Binding-site contacts:
Ligand atom O7 contacts residue PRO182 of chain 1.R at 3.6 Å.
Ligand atom C5 contacts residue ASN232 of chain 1.R at 3.7 Å.
Ligand atom C5 contacts residue GLU181 of chain 1.R at 4.3 Å.
Ligand atom C2 contacts residue ASN232 of chain 1.R at 2.4 Å.
Ligand atom C7 contacts residue ASN232 of chain 1.R at 3.5 Å.
Ligand atom C1 contacts residue SER415 of chain 1.R at 4.0 Å.
Ligand atom O4 contacts residue VAL414 of chain 1.R at 3.9 Å.
Ligand atom C3 contacts residue ASN232 of chain 1.R at 3.8 Å.
Ligand atom C1 contacts residue VAL414 of chain 1.R at 4.2 Å (hydrophobic).
Ligand atom O6 contacts residue GLU181 of chain 1.R at 3.7 Å.
Ligand atom O7 contacts residue ASN232 of chain 1.R at 3.9 Å.
Ligand atom C6 contacts residue NAG1 of chain 1.PB at 3.6 Å.
Ligand atom O6 contacts residue VAL414 of chain 1.R at 4.5 Å.
Ligand atom O5 contacts residue VAL414 of chain 1.R at 4.3 Å.
Ligand atom O6 contacts residue SER179 of chain 1.R at 4.5 Å.
Ligand atom C6 contacts residue GLU181 of chain 1.R at 3.4 Å.
Ligand atom C1 contacts residue NAG1 of chain 1.PB at 4.1 Å.
Ligand atom O5 contacts residue NAG1 of chain 1.PB at 3.4 Å.
Ligand atom O7 contacts residue ASN346 of chain 1.R at 4.3 Å.
Ligand atom O5 contacts residue ASN232 of chain 1.R at 2.4 Å (h-bond).
Ligand atom N2 contacts residue ASN232 of chain 1.R at 2.8 Å (h-bond).
Ligand atom C5 contacts residue NAG1 of chain 1.PB at 3.8 Å.
Ligand atom C4 contacts residue ASN232 of chain 1.R at 4.2 Å.
Ligand atom C4 contacts residue VAL414 of chain 1.R at 4.0 Å (hydrophobic).
Ligand atom C1 contacts residue ASN232 of chain 1.R at 1.4 Å.
Ligand atom C2 contacts residue SER415 of chain 1.R at 3.8 Å.
Ligand atom C8 contacts residue PHE345 of chain 1.R at 4.3 Å (hydrophobic).
Ligand atom C7 contacts residue SER415 of chain 1.R at 4.2 Å.
Ligand atom O7 contacts residue VAL224 of chain 1.R at 4.2 Å.
Ligand atom C8 contacts residue SER415 of chain 1.R at 4.2 Å.
Ligand atom C8 contacts residue LEU231 of chain 1.R at 3.8 Å (hydrophobic).
Ligand atom C8 contacts residue ASN346 of chain 1.R at 3.3 Å.
Ligand atom N2 contacts residue SER415 of chain 1.R at 3.2 Å (h-bond).
Ligand atom C5 contacts residue VAL414 of chain 1.R at 3.6 Å (hydrophobic).
Ligand atom C3 contacts residue SER415 of chain 1.R at 3.9 Å.
Ligand atom O3 contacts residue CYS413 of chain 1.R at 4.1 Å.
Ligand atom C7 contacts residue ASN346 of chain 1.R at 4.0 Å.
Ligand atom C3 contacts residue VAL414 of chain 1.R at 3.9 Å (hydrophobic).
Ligand atom O6 contacts residue NAG1 of chain 1.PB at 4.2 Å.

A small-molecule ligand and the protein it binds are described below.
Small molecule (SMILES): CC(=O)N[C@H]1[C@H](O[C@H]2[C@H](O)[C@@H](NC(C)=O)CO[C@@H]2CO)O[C@H](CO)[C@@H](O[C@@H]2O[C@H](CO)[C@@H](O)[C@H](O[C@H]3O[C@H](CO)[C@@H](O)[C@H](O)[C@@H]3O)[C@@H]2O)[C@@H]1O

Sequence of chain 1.R:
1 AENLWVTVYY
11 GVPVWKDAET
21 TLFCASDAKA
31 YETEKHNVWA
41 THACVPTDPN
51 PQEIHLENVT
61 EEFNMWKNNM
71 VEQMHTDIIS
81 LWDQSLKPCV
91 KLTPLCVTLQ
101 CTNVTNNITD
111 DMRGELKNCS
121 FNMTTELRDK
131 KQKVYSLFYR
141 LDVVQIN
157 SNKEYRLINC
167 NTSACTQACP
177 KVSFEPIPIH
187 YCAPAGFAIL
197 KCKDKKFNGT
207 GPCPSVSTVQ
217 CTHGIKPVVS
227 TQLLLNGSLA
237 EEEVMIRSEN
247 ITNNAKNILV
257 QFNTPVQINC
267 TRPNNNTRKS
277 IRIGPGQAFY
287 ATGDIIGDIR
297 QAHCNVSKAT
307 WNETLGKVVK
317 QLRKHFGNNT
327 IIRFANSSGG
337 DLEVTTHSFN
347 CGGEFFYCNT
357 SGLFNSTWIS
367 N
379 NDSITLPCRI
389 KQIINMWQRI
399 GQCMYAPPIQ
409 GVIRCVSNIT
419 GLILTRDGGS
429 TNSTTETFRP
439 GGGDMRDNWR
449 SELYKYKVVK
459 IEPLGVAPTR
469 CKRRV